This small molecule binds to this protein.
Small molecule (SMILES): O=C(O)CCCC(=O)O

Sequence of chain 1.C:
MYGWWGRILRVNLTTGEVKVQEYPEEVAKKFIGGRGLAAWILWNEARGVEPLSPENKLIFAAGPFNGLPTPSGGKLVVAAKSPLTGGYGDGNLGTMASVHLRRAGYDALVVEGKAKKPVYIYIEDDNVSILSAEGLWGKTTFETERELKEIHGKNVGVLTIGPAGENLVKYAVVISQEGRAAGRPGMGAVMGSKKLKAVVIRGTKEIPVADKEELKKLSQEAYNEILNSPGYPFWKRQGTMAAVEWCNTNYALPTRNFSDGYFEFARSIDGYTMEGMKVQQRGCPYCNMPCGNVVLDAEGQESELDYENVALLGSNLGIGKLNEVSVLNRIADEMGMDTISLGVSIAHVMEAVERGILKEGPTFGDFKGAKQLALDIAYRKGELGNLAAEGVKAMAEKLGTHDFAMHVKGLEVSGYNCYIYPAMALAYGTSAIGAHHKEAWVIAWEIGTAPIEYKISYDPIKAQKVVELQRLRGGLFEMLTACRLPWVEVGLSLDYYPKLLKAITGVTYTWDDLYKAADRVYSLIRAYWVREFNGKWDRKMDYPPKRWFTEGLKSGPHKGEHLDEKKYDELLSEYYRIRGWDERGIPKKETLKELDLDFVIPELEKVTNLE

Binding-site contacts:
Ligand atom O1 contacts residue TRP441 of chain 1.C at 3.9 Å.
Ligand atom O1 contacts residue ARG492 of chain 1.C at 3.0 Å (salt-bridge).
Ligand atom O4 contacts residue THR240 of chain 1.C at 4.4 Å.
Ligand atom O2 contacts residue VAL496 of chain 1.C at 3.3 Å.
Ligand atom O3 contacts residue GLU308 of chain 1.C at 2.4 Å (salt-bridge).
Ligand atom O3 contacts residue HIS437 of chain 1.C at 3.4 Å (h-bond).
Ligand atom O2 contacts residue ARG492 of chain 1.C at 3.0 Å (salt-bridge).
Ligand atom O1 contacts residue HIS437 of chain 1.C at 3.8 Å.
Ligand atom O1 contacts residue PTE1 of chain 1.P at 4.4 Å.
Ligand atom C4 contacts residue PTE1 of chain 1.P at 4.2 Å.
Ligand atom O4 contacts residue ALA243 of chain 1.C at 4.0 Å.
Ligand atom C1 contacts residue VAL496 of chain 1.C at 3.9 Å (hydrophobic).
Ligand atom C3 contacts residue PTE1 of chain 1.P at 4.3 Å.
Ligand atom C5 contacts residue GLU308 of chain 1.C at 3.5 Å.
Ligand atom O4 contacts residue TYR416 of chain 1.C at 3.0 Å (h-bond).
Ligand atom C2 contacts residue TRP441 of chain 1.C at 3.7 Å (hydrophobic).
Ligand atom C3 contacts residue LEU493 of chain 1.C at 4.3 Å (hydrophobic).
Ligand atom O2 contacts residue ARG481 of chain 1.C at 3.1 Å (salt-bridge).
Ligand atom C1 contacts residue LEU493 of chain 1.C at 3.9 Å (hydrophobic).
Ligand atom C2 contacts residue LEU493 of chain 1.C at 4.0 Å (hydrophobic).
Ligand atom C1 contacts residue ARG481 of chain 1.C at 3.6 Å.
Ligand atom C4 contacts residue HIS437 of chain 1.C at 4.0 Å.
Ligand atom C5 contacts residue TYR307 of chain 1.C at 4.1 Å (hydrophobic).
Ligand atom O4 contacts residue GLU308 of chain 1.C at 4.2 Å.
Ligand atom C2 contacts residue GLU497 of chain 1.C at 3.5 Å.
Ligand atom O3 contacts residue TYR307 of chain 1.C at 3.8 Å.
Ligand atom C2 contacts residue VAL496 of chain 1.C at 3.7 Å (hydrophobic).
Ligand atom O3 contacts residue PTE1 of chain 1.P at 3.7 Å.
Ligand atom C4 contacts residue TYR416 of chain 1.C at 3.8 Å (hydrophobic).
Ligand atom C5 contacts residue PTE1 of chain 1.P at 4.4 Å.
Ligand atom O3 contacts residue TYR416 of chain 1.C at 3.9 Å.
Ligand atom O2 contacts residue LEU493 of chain 1.C at 3.4 Å.
Ligand atom C4 contacts residue TRP441 of chain 1.C at 4.3 Å (hydrophobic).
Ligand atom C5 contacts residue TYR416 of chain 1.C at 3.3 Å (hydrophobic).
Ligand atom O4 contacts residue TYR307 of chain 1.C at 3.7 Å.
Ligand atom O1 contacts residue ARG481 of chain 1.C at 3.0 Å (salt-bridge).
Ligand atom C1 contacts residue TRP441 of chain 1.C at 4.1 Å (hydrophobic).
Ligand atom C5 contacts residue HIS437 of chain 1.C at 4.2 Å.
Ligand atom C3 contacts residue GLU497 of chain 1.C at 3.5 Å.
Ligand atom C1 contacts residue ARG492 of chain 1.C at 3.6 Å.